The small molecule below binds the protein below.
Small molecule (SMILES): CC(=O)N[C@@H]1[C@@H](O)[C@H](O)[C@@H](CO)O[C@H]1O

Binding-site contacts:
Ligand atom C1 contacts residue SER831 of chain 1.A at 3.3 Å.
Ligand atom O5 contacts residue SER831 of chain 1.A at 4.0 Å.
Ligand atom C2 contacts residue SER831 of chain 1.A at 4.5 Å.
Ligand atom C5 contacts residue ASN829 of chain 1.A at 3.7 Å.
Ligand atom C1 contacts residue ASN829 of chain 1.A at 1.4 Å.
Ligand atom C8 contacts residue ASN829 of chain 1.A at 3.7 Å.
Ligand atom C4 contacts residue ASN829 of chain 1.A at 4.2 Å.
Ligand atom O7 contacts residue ASN829 of chain 1.A at 3.1 Å (h-bond).
Ligand atom N2 contacts residue ASN829 of chain 1.A at 2.9 Å (h-bond).
Ligand atom C7 contacts residue ASN829 of chain 1.A at 3.2 Å.
Ligand atom O5 contacts residue ASN829 of chain 1.A at 2.4 Å (h-bond).
Ligand atom C3 contacts residue ASN829 of chain 1.A at 3.8 Å.
Ligand atom C5 contacts residue SER831 of chain 1.A at 4.5 Å.
Ligand atom C2 contacts residue ASN829 of chain 1.A at 2.5 Å.

Sequence of chain 1.A:
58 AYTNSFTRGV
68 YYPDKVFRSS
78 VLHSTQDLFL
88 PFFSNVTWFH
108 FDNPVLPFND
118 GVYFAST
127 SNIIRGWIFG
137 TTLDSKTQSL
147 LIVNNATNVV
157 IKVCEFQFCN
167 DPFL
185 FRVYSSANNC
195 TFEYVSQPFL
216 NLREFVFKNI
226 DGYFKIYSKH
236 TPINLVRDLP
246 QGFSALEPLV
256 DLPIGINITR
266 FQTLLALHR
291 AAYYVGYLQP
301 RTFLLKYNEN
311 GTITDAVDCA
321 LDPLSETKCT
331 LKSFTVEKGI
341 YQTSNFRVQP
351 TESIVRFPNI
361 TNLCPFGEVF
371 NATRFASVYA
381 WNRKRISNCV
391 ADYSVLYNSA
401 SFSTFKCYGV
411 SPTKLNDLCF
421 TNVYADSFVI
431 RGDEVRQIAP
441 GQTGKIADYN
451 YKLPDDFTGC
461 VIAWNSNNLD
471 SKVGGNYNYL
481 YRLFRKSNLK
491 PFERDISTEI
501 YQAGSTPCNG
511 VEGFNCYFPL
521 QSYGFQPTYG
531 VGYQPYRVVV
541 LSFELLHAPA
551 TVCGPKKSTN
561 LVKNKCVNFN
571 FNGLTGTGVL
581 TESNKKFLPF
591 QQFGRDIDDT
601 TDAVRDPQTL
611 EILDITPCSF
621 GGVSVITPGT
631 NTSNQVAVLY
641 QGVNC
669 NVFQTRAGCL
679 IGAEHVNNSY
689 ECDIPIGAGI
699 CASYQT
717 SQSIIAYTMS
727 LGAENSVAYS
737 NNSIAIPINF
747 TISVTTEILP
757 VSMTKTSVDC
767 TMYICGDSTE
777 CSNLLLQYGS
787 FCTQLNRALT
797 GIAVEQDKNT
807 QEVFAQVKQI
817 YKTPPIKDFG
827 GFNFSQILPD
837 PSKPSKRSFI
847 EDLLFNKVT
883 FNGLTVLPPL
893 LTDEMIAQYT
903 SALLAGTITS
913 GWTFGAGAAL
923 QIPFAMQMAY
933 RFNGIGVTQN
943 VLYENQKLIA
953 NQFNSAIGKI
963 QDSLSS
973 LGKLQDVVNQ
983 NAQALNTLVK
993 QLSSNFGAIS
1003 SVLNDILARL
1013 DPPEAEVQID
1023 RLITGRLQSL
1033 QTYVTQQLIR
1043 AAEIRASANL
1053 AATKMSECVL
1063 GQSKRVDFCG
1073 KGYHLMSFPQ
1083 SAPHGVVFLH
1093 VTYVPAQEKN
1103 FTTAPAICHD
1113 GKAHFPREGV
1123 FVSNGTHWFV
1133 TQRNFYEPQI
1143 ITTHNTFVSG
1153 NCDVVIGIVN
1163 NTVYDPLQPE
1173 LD